Binding-site contacts:
Ligand atom NBA contacts residue ASP297 of chain 1.B at 3.4 Å (salt-bridge).
Ligand atom NBB contacts residue TYR361 of chain 1.B at 3.0 Å (h-bond).
Ligand atom CAP contacts residue ASP297 of chain 1.B at 3.4 Å.
Ligand atom CAP contacts residue HIS362 of chain 1.B at 3.8 Å.
Ligand atom CAR contacts residue FPP1 of chain 1.D at 3.9 Å.
Ligand atom CAP contacts residue ZN1 of chain 1.C at 3.1 Å.
Ligand atom CAJ contacts residue ASP359 of chain 1.B at 3.7 Å.
Ligand atom CAQ contacts residue TYR361 of chain 1.B at 3.6 Å (hydrophobic).
Ligand atom CAU contacts residue TRP102 of chain 1.B at 3.8 Å (hydrophobic).
Ligand atom CBD contacts residue TRP102 of chain 1.B at 3.6 Å (hydrophobic).
Ligand atom CAO contacts residue ZN1 of chain 1.C at 3.4 Å.
Ligand atom CAA contacts residue TYR300 of chain 1.B at 3.4 Å (hydrophobic).
Ligand atom CAZ contacts residue TYR361 of chain 1.B at 3.8 Å (hydrophobic).
Ligand atom OAG contacts residue TRP102 of chain 1.B at 2.8 Å (h-bond).
Ligand atom CAQ contacts residue FPP1 of chain 1.D at 3.9 Å.
Ligand atom CBE contacts residue TYR361 of chain 1.B at 3.4 Å (hydrophobic).
Ligand atom NAF contacts residue ASP359 of chain 1.B at 3.7 Å.
Ligand atom CAO contacts residue TYR361 of chain 1.B at 3.7 Å (hydrophobic).
Ligand atom CAO contacts residue HIS362 of chain 1.B at 3.6 Å.
Ligand atom NAF contacts residue TYR361 of chain 1.B at 3.5 Å (h-bond).
Ligand atom OAG contacts residue ALA151 of chain 1.B at 3.1 Å.
Ligand atom CAA contacts residue FPP1 of chain 1.D at 3.1 Å.
Ligand atom CAE contacts residue ALA98 of chain 1.B at 3.8 Å (hydrophobic).
Ligand atom CAL contacts residue TYR361 of chain 1.B at 3.7 Å (hydrophobic).
Ligand atom CAJ contacts residue LEU96 of chain 1.B at 3.8 Å (hydrophobic).
Ligand atom OAH contacts residue FPP1 of chain 1.D at 3.4 Å.
Ligand atom CAK contacts residue ASP359 of chain 1.B at 3.7 Å.
Ligand atom CAU contacts residue FPP1 of chain 1.D at 3.7 Å.
Ligand atom NAF contacts residue TYR93 of chain 1.B at 3.7 Å.
Ligand atom NBA contacts residue ZN1 of chain 1.C at 2.3 Å.
Ligand atom OBC contacts residue SER99 of chain 1.B at 3.6 Å.
Ligand atom NAF contacts residue PHE360 of chain 1.B at 3.6 Å.
Ligand atom CAE contacts residue SER99 of chain 1.B at 3.5 Å.
Ligand atom NBA contacts residue CYS299 of chain 1.B at 3.9 Å.
Ligand atom NBA contacts residue HIS362 of chain 1.B at 3.2 Å.
Ligand atom CAS contacts residue FPP1 of chain 1.D at 3.6 Å.
Ligand atom CAJ contacts residue TYR361 of chain 1.B at 3.5 Å (hydrophobic).
Ligand atom NBB contacts residue FPP1 of chain 1.D at 3.3 Å.
Ligand atom NAF contacts residue LEU96 of chain 1.B at 3.7 Å.
Ligand atom CAD contacts residue HIS149 of chain 1.B at 3.5 Å.

A protein and the small-molecule ligand that binds it are described below.
Small molecule (SMILES): Cn1cnc(S(=O)(=O)N(CCN(Cc2cncn2C)c2ccc(C#N)cc2)CC2CCN(C(=O)OC(C)(C)C)CC2)c1

Sequence of chain 1.B:
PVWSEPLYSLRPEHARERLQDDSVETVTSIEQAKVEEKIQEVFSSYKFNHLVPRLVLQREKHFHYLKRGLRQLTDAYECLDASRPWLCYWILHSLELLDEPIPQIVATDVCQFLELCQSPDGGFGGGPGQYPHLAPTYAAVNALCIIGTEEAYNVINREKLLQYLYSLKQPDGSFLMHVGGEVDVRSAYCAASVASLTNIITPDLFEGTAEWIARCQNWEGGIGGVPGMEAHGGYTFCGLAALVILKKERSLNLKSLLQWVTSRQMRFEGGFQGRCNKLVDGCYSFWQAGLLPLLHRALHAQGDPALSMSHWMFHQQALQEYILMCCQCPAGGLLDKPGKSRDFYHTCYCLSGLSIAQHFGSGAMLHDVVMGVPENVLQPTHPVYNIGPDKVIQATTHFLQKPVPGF